Sequence of chain 1.E:
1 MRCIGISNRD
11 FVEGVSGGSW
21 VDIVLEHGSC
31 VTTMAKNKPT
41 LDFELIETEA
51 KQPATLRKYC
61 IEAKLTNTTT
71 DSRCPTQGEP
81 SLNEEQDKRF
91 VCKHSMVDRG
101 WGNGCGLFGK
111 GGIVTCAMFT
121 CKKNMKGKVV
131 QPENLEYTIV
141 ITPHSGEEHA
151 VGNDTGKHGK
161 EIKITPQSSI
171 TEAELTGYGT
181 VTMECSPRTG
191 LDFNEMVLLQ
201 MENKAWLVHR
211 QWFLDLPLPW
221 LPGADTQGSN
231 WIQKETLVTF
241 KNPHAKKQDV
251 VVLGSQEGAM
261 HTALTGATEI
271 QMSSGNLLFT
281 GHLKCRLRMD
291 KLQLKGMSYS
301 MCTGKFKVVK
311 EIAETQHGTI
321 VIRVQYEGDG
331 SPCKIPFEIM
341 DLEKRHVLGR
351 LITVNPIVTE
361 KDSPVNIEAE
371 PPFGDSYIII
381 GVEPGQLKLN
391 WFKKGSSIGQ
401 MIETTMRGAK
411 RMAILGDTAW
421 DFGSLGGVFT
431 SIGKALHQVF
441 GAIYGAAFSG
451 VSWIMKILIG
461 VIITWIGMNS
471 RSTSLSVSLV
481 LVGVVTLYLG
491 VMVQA

Binding-site contacts:
Ligand atom O6 contacts residue HIS149 of chain 1.E at 3.0 Å (h-bond).
Ligand atom C1 contacts residue HIS149 of chain 1.E at 3.6 Å.
Ligand atom O7 contacts residue ASN153 of chain 1.E at 3.3 Å (h-bond).
Ligand atom C5 contacts residue HIS149 of chain 1.E at 4.4 Å.
Ligand atom C1 contacts residue ASN153 of chain 1.E at 1.4 Å.
Ligand atom C7 contacts residue ASN153 of chain 1.E at 3.3 Å.
Ligand atom N2 contacts residue ASN153 of chain 1.E at 2.9 Å (h-bond).
Ligand atom O5 contacts residue HIS149 of chain 1.E at 3.5 Å (h-bond).
Ligand atom C4 contacts residue HIS149 of chain 1.E at 4.4 Å.
Ligand atom O6 contacts residue GLY156 of chain 1.E at 4.5 Å.
Ligand atom C1 contacts residue HIS158 of chain 1.E at 3.9 Å.
Ligand atom C4 contacts residue ASN153 of chain 1.E at 4.2 Å.
Ligand atom O6 contacts residue HIS158 of chain 1.E at 2.8 Å (h-bond).
Ligand atom O5 contacts residue ASN153 of chain 1.E at 2.3 Å (h-bond).
Ligand atom C6 contacts residue HIS149 of chain 1.E at 4.2 Å.
Ligand atom C5 contacts residue HIS158 of chain 1.E at 4.2 Å.
Ligand atom O6 contacts residue ASN153 of chain 1.E at 4.5 Å.
Ligand atom C1 contacts residue THR155 of chain 1.E at 4.0 Å.
Ligand atom C6 contacts residue HIS158 of chain 1.E at 4.0 Å.
Ligand atom O3 contacts residue HIS149 of chain 1.E at 4.2 Å.
Ligand atom C7 contacts residue HIS149 of chain 1.E at 4.5 Å.
Ligand atom C3 contacts residue HIS149 of chain 1.E at 4.5 Å.
Ligand atom C2 contacts residue ASN153 of chain 1.E at 2.4 Å.
Ligand atom O5 contacts residue THR155 of chain 1.E at 4.3 Å.
Ligand atom O5 contacts residue HIS158 of chain 1.E at 3.1 Å (h-bond).
Ligand atom C2 contacts residue HIS149 of chain 1.E at 3.7 Å.
Ligand atom C5 contacts residue ASN153 of chain 1.E at 3.6 Å.
Ligand atom C8 contacts residue GLY102 of chain 1.C at 3.3 Å.
Ligand atom C8 contacts residue ASN153 of chain 1.E at 4.0 Å.
Ligand atom C3 contacts residue ASN153 of chain 1.E at 3.8 Å.
Ligand atom O7 contacts residue HIS149 of chain 1.E at 3.6 Å.

This protein binds this small molecule.
Small molecule (SMILES): CC(=O)N[C@H]1[C@H](O[C@H]2[C@H](O)[C@@H](NC(C)=O)CO[C@@H]2CO)O[C@H](CO)[C@@H](O)[C@@H]1O

Sequence of chain 1.C:
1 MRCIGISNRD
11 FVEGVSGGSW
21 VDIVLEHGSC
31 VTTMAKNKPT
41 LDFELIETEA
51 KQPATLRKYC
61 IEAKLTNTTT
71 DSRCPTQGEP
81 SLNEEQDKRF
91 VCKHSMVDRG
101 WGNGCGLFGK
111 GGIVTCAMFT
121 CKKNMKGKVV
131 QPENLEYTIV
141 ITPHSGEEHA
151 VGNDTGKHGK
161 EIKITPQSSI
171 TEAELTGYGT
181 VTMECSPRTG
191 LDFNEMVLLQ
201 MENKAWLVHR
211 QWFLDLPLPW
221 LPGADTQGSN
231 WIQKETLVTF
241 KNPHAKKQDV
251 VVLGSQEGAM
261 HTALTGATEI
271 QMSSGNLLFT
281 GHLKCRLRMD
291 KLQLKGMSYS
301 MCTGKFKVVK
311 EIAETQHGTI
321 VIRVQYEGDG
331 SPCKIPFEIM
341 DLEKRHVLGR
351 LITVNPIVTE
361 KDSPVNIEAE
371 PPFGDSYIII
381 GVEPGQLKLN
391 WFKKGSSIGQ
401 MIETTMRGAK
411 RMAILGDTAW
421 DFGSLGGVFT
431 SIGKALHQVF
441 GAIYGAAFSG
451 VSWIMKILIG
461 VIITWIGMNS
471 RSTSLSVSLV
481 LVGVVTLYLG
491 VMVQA